This small molecule binds to this protein.
Small molecule (SMILES): N[C@@H](CCC(=O)O)C(=O)O

Sequence of chain 3.A:
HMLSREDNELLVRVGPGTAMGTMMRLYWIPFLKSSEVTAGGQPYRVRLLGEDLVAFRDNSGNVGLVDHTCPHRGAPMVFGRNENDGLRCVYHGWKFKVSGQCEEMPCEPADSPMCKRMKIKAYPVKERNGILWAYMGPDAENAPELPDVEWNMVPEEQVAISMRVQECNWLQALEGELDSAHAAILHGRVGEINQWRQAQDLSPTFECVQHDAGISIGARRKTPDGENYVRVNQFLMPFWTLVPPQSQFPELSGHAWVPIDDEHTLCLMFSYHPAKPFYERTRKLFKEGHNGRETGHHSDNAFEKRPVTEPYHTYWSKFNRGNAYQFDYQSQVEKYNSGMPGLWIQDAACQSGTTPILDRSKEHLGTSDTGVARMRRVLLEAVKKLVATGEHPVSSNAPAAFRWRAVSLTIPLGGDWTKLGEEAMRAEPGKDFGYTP

Binding-site contacts:
Ligand atom C contacts residue HIS188 of chain 3.A at 3.6 Å.
Ligand atom OXT contacts residue HIS183 of chain 3.A at 3.1 Å (h-bond).
Ligand atom CG contacts residue ARG235 of chain 3.A at 4.3 Å.
Ligand atom OXT contacts residue ASP351 of chain 3.A at 2.5 Å (salt-bridge).
Ligand atom CB contacts residue GLU178 of chain 3.A at 4.2 Å.
Ligand atom N contacts residue ASP351 of chain 3.A at 4.3 Å.
Ligand atom CA contacts residue VAL247 of chain 3.A at 4.3 Å (hydrophobic).
Ligand atom OE2 contacts residue ASN237 of chain 3.A at 3.3 Å (h-bond).
Ligand atom O contacts residue ASP351 of chain 3.A at 4.2 Å.
Ligand atom CG contacts residue HIS183 of chain 3.A at 4.5 Å.
Ligand atom O contacts residue HIS188 of chain 3.A at 3.1 Å (h-bond).
Ligand atom OXT contacts residue FE21 of chain 3.H at 1.8 Å.
Ligand atom CD contacts residue ARG235 of chain 3.A at 3.9 Å.
Ligand atom OE2 contacts residue HIS183 of chain 3.A at 4.3 Å.
Ligand atom O contacts residue ALA184 of chain 3.A at 3.9 Å.
Ligand atom CD contacts residue VAL247 of chain 3.A at 4.2 Å (hydrophobic).
Ligand atom CA contacts residue FE21 of chain 3.H at 4.0 Å.
Ligand atom OE1 contacts residue SER181 of chain 3.A at 4.4 Å.
Ligand atom OE1 contacts residue VAL247 of chain 3.A at 4.4 Å.
Ligand atom OE2 contacts residue GLU178 of chain 3.A at 4.3 Å.
Ligand atom N contacts residue VAL247 of chain 3.A at 4.1 Å.
Ligand atom CD contacts residue ASN237 of chain 3.A at 4.0 Å.
Ligand atom N contacts residue FE21 of chain 3.H at 4.5 Å.
Ligand atom CB contacts residue HIS183 of chain 3.A at 4.3 Å.
Ligand atom CG contacts residue VAL247 of chain 3.A at 3.8 Å (hydrophobic).
Ligand atom OE1 contacts residue ASN237 of chain 3.A at 4.3 Å.
Ligand atom O contacts residue FE21 of chain 3.H at 2.5 Å.
Ligand atom OE1 contacts residue ARG235 of chain 3.A at 2.9 Å (salt-bridge).
Ligand atom OE1 contacts residue GLN202 of chain 3.A at 4.4 Å.
Ligand atom O contacts residue HIS183 of chain 3.A at 3.3 Å (h-bond).
Ligand atom C contacts residue FE21 of chain 3.H at 2.5 Å.
Ligand atom CA contacts residue GLU178 of chain 3.A at 4.0 Å.
Ligand atom C contacts residue ASP351 of chain 3.A at 3.6 Å.
Ligand atom OXT contacts residue HIS188 of chain 3.A at 3.3 Å (h-bond).
Ligand atom N contacts residue GLU178 of chain 3.A at 2.7 Å (salt-bridge).
Ligand atom CB contacts residue VAL247 of chain 3.A at 3.6 Å (hydrophobic).
Ligand atom OE1 contacts residue PRO248 of chain 3.A at 4.3 Å.
Ligand atom OE2 contacts residue SER181 of chain 3.A at 4.2 Å.
Ligand atom C contacts residue HIS183 of chain 3.A at 3.5 Å.